Binding-site contacts:
Ligand atom CAN contacts residue TYR151 of chain 1.A at 3.9 Å (hydrophobic).
Ligand atom OXT contacts residue GLN173 of chain 1.A at 2.6 Å (h-bond).
Ligand atom CD1 contacts residue GLY34 of chain 1.A at 3.3 Å.
Ligand atom OAM contacts residue ASN158 of chain 1.A at 3.3 Å (h-bond).
Ligand atom O contacts residue GLN173 of chain 1.A at 3.6 Å.
Ligand atom N contacts residue GLN155 of chain 1.A at 2.8 Å (h-bond).
Ligand atom CAK contacts residue ALA67 of chain 1.A at 3.9 Å (hydrophobic).
Ligand atom CAJ contacts residue ALA67 of chain 1.A at 3.5 Å (hydrophobic).
Ligand atom CB contacts residue TYR151 of chain 1.A at 3.1 Å (hydrophobic).
Ligand atom CD2 contacts residue TYR151 of chain 1.A at 3.2 Å (hydrophobic).
Ligand atom C contacts residue GLN173 of chain 1.A at 2.8 Å.
Ligand atom OAM contacts residue GLN155 of chain 1.A at 4.0 Å.
Ligand atom O contacts residue ILE137 of chain 1.A at 3.7 Å.
Ligand atom CAN contacts residue MET154 of chain 1.A at 4.0 Å (hydrophobic).
Ligand atom CAI contacts residue GLN155 of chain 1.A at 3.8 Å.
Ligand atom CAN contacts residue GLN155 of chain 1.A at 3.4 Å.
Ligand atom CAJ contacts residue GLN155 of chain 1.A at 3.7 Å.
Ligand atom N contacts residue GLN173 of chain 1.A at 2.9 Å (h-bond).
Ligand atom CD1 contacts residue GLN155 of chain 1.A at 3.8 Å.
Ligand atom CA contacts residue GLN173 of chain 1.A at 3.1 Å.
Ligand atom OAM contacts residue ALA67 of chain 1.A at 3.7 Å.
Ligand atom O contacts residue TYR151 of chain 1.A at 3.1 Å (h-bond).
Ligand atom CAN contacts residue GLY70 of chain 1.A at 3.9 Å.
Ligand atom OAL contacts residue GLN155 of chain 1.A at 4.0 Å.
Ligand atom CAI contacts residue GLY34 of chain 1.A at 3.3 Å.
Ligand atom O contacts residue GLU36 of chain 1.A at 3.2 Å (salt-bridge).
Ligand atom C contacts residue TYR151 of chain 1.A at 3.6 Å (hydrophobic).
Ligand atom CD2 contacts residue ALA67 of chain 1.A at 3.5 Å (hydrophobic).
Ligand atom CAN contacts residue ASN158 of chain 1.A at 3.8 Å.
Ligand atom CA contacts residue GLN155 of chain 1.A at 3.8 Å.
Ligand atom N contacts residue TYR151 of chain 1.A at 2.6 Å (h-bond).
Ligand atom N contacts residue ILE137 of chain 1.A at 3.9 Å.
Ligand atom CG contacts residue TYR151 of chain 1.A at 3.5 Å (hydrophobic).
Ligand atom CG contacts residue GLY34 of chain 1.A at 4.0 Å.
Ligand atom OAL contacts residue ASN158 of chain 1.A at 3.0 Å (h-bond).
Ligand atom CG contacts residue GLN155 of chain 1.A at 3.5 Å.
Ligand atom CAK contacts residue GLN155 of chain 1.A at 3.8 Å.
Ligand atom CA contacts residue TYR151 of chain 1.A at 3.2 Å (hydrophobic).
Ligand atom CB contacts residue GLU36 of chain 1.A at 3.8 Å.
Ligand atom CD2 contacts residue GLN155 of chain 1.A at 3.5 Å.

The small molecule below binds the protein below.
Small molecule (SMILES): COc1cc(C[C@H](N)C(=O)O)ccc1O

Sequence of chain 1.A:
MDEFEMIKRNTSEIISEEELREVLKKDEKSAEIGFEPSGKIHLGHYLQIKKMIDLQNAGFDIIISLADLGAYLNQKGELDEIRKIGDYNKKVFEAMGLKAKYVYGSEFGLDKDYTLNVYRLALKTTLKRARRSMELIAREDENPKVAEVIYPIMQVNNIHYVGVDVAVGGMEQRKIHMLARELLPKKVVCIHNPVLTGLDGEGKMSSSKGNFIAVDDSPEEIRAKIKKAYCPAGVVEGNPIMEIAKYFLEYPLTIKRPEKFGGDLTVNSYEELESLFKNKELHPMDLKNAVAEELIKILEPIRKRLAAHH